Sequence of chain 1.B:
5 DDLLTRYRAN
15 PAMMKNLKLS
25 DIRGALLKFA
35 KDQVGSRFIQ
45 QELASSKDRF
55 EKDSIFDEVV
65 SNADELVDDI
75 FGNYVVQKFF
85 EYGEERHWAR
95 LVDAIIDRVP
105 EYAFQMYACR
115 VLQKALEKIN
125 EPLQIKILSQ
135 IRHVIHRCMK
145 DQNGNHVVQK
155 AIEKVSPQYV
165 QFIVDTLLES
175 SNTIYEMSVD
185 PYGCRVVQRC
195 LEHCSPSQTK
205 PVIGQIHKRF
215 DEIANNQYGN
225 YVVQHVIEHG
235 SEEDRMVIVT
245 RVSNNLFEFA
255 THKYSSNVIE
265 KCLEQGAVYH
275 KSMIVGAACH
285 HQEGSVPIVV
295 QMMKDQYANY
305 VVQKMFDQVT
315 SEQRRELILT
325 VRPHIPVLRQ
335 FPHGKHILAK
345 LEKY

The small molecule below binds the protein below.
Small molecule (SMILES): Nc1nc(=O)c2ncn([C@@H]3O[C@H](CO[P](=O)(O)O[C@H]4[C@@H](O)[C@H](n5ccc(=O)[nH]c5=O)O[C@@H]4COP(=O)=O)[C@@H](O[P](=O)(O)OC[C@H]4O[C@@H](n5ccc(=O)[nH]c5=O)[C@H](O)[C@@H]4O[P](=O)(O)OC[C@H]4O[C@@H](n5cnc6c(N)ncnc65)[C@H](O)[C@@H]4O[P](=O)(O)OC[C@H]4O[C@@H](n5ccc(=O)[nH]c5=O)[C@H](O)[C@@H]4O[P](=O)(O)OC[C@H]4O[C@@H](n5cnc6c(N)ncnc65)[C@H](O)[C@@H]4O[P](=O)(O)OC[C@H]4O[C@@H](n5ccc(=O)[nH]c5=O)[C@H](O)[C@@H]4O[P](=O)(O)OC[C@H]4O[C@@H](n5cnc6c(N)ncnc65)[C@H](O)[C@@H]4O)[C@H]3O)c2[nH]1

Binding-site contacts:
Ligand atom O2 contacts residue ARG189 of chain 1.B at 3.3 Å.
Ligand atom N1 contacts residue GLN117 of chain 1.B at 2.9 Å (h-bond).
Ligand atom N3 contacts residue TYR78 of chain 1.B at 3.1 Å.
Ligand atom N1 contacts residue GLN44 of chain 1.B at 3.1 Å (h-bond).
Ligand atom O4 contacts residue GLN81 of chain 1.B at 3.3 Å (h-bond).
Ligand atom C2 contacts residue TYR304 of chain 1.B at 3.0 Å (hydrophobic).
Ligand atom O4' contacts residue ARG189 of chain 1.B at 2.9 Å (salt-bridge).
Ligand atom N3 contacts residue TYR304 of chain 1.B at 3.1 Å (h-bond).
Ligand atom O4 contacts residue GLN307 of chain 1.B at 3.0 Å (h-bond).
Ligand atom N6 contacts residue GLN44 of chain 1.B at 3.0 Å (h-bond).
Ligand atom O2' contacts residue TYR301 of chain 1.B at 3.2 Å.
Ligand atom N3 contacts residue TYR225 of chain 1.B at 3.1 Å (h-bond).
Ligand atom O2' contacts residue LYS257 of chain 1.B at 2.8 Å (salt-bridge).
Ligand atom O2 contacts residue ASN77 of chain 1.B at 3.1 Å (h-bond).
Ligand atom N6 contacts residue HIS150 of chain 1.B at 3.3 Å (h-bond).
Ligand atom N2 contacts residue GLU264 of chain 1.B at 2.7 Å (salt-bridge).
Ligand atom O2' contacts residue GLN37 of chain 1.B at 3.0 Å (h-bond).
Ligand atom O4 contacts residue ASN261 of chain 1.B at 3.3 Å.
Ligand atom O4 contacts residue LYS344 of chain 1.B at 3.2 Å (salt-bridge).
Ligand atom O2 contacts residue TYR258 of chain 1.B at 3.2 Å.
Ligand atom N3 contacts residue ASN224 of chain 1.B at 3.1 Å (h-bond).
Ligand atom N7 contacts residue TYR304 of chain 1.B at 3.1 Å.
Ligand atom O6 contacts residue TYR304 of chain 1.B at 3.2 Å.
Ligand atom O2 contacts residue ASN224 of chain 1.B at 3.2 Å (h-bond).
Ligand atom C2 contacts residue TYR225 of chain 1.B at 3.0 Å (hydrophobic).
Ligand atom C6 contacts residue HIS150 of chain 1.B at 3.3 Å.
Ligand atom N7 contacts residue TYR225 of chain 1.B at 3.2 Å (h-bond).
Ligand atom O2' contacts residue TYR258 of chain 1.B at 3.3 Å.
Ligand atom C2 contacts residue TYR78 of chain 1.B at 3.2 Å (hydrophobic).
Ligand atom N1 contacts residue TYR304 of chain 1.B at 3.1 Å (h-bond).
Ligand atom C2 contacts residue GLU264 of chain 1.B at 3.1 Å.
Ligand atom N1 contacts residue GLU264 of chain 1.B at 2.7 Å (salt-bridge).
Ligand atom O4 contacts residue GLN228 of chain 1.B at 3.2 Å (h-bond).
Ligand atom C6 contacts residue TYR304 of chain 1.B at 3.3 Å (hydrophobic).
Ligand atom O3' contacts residue LYS257 of chain 1.B at 3.0 Å (salt-bridge).
Ligand atom C4 contacts residue ASN261 of chain 1.B at 3.2 Å.
Ligand atom O2 contacts residue TYR78 of chain 1.B at 3.2 Å (h-bond).
Ligand atom N3 contacts residue ASN303 of chain 1.B at 3.0 Å (h-bond).
Ligand atom N1 contacts residue TYR225 of chain 1.B at 3.2 Å (h-bond).
Ligand atom N2 contacts residue SER260 of chain 1.B at 2.9 Å (h-bond).